Sequence of chain 4.B:
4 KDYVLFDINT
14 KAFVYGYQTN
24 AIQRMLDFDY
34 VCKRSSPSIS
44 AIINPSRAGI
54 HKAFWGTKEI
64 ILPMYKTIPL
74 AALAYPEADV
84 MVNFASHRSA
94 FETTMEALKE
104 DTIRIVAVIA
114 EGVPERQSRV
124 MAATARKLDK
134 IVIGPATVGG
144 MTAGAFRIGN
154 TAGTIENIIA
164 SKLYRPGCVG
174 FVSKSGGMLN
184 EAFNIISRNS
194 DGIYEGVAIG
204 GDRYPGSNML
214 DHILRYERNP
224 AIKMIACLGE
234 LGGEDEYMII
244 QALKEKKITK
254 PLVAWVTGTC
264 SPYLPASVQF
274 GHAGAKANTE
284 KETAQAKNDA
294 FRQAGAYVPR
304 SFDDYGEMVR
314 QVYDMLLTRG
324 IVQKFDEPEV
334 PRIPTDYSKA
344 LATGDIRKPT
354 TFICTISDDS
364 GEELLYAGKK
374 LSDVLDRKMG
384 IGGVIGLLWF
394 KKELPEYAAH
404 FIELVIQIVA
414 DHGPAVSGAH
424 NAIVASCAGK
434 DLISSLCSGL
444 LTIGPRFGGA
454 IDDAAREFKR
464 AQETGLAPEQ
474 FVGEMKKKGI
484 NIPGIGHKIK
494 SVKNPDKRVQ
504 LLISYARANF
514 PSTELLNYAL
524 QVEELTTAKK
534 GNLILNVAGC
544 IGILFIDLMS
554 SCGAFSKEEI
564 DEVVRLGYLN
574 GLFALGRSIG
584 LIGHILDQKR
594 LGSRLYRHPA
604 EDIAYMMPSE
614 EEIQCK

Sequence of chain 1.B:
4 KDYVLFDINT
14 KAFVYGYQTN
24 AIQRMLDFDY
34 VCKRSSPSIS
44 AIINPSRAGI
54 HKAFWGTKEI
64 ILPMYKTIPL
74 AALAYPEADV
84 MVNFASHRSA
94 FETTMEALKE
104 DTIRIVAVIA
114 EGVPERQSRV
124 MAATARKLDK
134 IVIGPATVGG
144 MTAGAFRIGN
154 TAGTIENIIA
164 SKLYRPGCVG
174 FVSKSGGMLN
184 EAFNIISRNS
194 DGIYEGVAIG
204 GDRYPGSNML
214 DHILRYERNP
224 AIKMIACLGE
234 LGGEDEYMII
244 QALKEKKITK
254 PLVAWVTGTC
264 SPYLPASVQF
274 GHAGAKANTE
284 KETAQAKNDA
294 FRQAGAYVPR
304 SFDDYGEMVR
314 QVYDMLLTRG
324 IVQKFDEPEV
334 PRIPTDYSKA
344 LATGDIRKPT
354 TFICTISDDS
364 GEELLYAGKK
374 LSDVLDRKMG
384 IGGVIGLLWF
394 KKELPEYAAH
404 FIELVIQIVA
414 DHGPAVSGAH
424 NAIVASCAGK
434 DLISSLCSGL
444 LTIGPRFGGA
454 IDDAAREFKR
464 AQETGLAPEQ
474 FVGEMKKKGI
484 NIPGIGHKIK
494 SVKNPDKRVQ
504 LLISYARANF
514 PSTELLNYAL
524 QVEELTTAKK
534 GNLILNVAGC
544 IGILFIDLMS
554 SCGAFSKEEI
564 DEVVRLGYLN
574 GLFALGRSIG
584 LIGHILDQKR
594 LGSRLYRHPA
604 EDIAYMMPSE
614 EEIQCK

Binding-site contacts:
Ligand atom O9 contacts residue LYS533 of chain 4.B at 3.4 Å.
Ligand atom O12 contacts residue SER49 of chain 1.B at 2.4 Å (h-bond).
Ligand atom O19 contacts residue HIS415 of chain 4.B at 3.3 Å.
Ligand atom N4 contacts residue ILE485 of chain 4.B at 2.8 Å (h-bond).
Ligand atom C16 contacts residue ILE488 of chain 4.B at 3.4 Å (hydrophobic).
Ligand atom C25 contacts residue VAL419 of chain 4.B at 3.4 Å (hydrophobic).
Ligand atom C10 contacts residue ASN484 of chain 4.B at 3.4 Å.
Ligand atom O18 contacts residue VAL419 of chain 4.B at 3.4 Å.
Ligand atom O20 contacts residue HIS490 of chain 4.B at 2.7 Å (h-bond).
Ligand atom O19 contacts residue ARG580 of chain 4.B at 2.8 Å (salt-bridge).
Ligand atom N6 contacts residue ARG449 of chain 4.B at 3.2 Å (salt-bridge).
Ligand atom O11 contacts residue LYS533 of chain 4.B at 3.4 Å (salt-bridge).
Ligand atom O17 contacts residue HIS415 of chain 4.B at 2.6 Å (h-bond).
Ligand atom C17 contacts residue PRO448 of chain 4.B at 3.3 Å (hydrophobic).
Ligand atom C11 contacts residue ASN484 of chain 4.B at 3.4 Å.
Ligand atom N contacts residue LEU536 of chain 4.B at 3.5 Å.
Ligand atom O14 contacts residue ASN539 of chain 4.B at 2.9 Å (h-bond).
Ligand atom O4 contacts residue ARG597 of chain 3.B at 3.4 Å (salt-bridge).
Ligand atom O18 contacts residue ARG580 of chain 4.B at 2.7 Å (salt-bridge).
Ligand atom O13 contacts residue ASN484 of chain 4.B at 3.5 Å (h-bond).
Ligand atom O20 contacts residue ARG501 of chain 4.B at 2.9 Å (salt-bridge).
Ligand atom C20 contacts residue ASN539 of chain 4.B at 3.3 Å.
Ligand atom O18 contacts residue PHE450 of chain 4.B at 3.4 Å.
Ligand atom C18 contacts residue ALA453 of chain 4.B at 3.4 Å (hydrophobic).
Ligand atom O19 contacts residue ARG501 of chain 4.B at 2.7 Å (salt-bridge).
Ligand atom O5 contacts residue ARG597 of chain 3.B at 2.8 Å (salt-bridge).
Ligand atom C19 contacts residue ASN539 of chain 4.B at 3.5 Å.
Ligand atom O21 contacts residue GLY489 of chain 4.B at 3.5 Å.
Ligand atom O17 contacts residue HIS490 of chain 4.B at 3.4 Å (h-bond).
Ligand atom O17 contacts residue ARG600 of chain 3.B at 2.9 Å (salt-bridge).
Ligand atom O14 contacts residue ALA453 of chain 4.B at 3.4 Å.
Ligand atom N4 contacts residue ILE488 of chain 4.B at 2.8 Å (h-bond).
Ligand atom O15 contacts residue GLY451 of chain 4.B at 2.9 Å (h-bond).
Ligand atom O14 contacts residue GLY487 of chain 4.B at 2.8 Å (h-bond).
Ligand atom O16 contacts residue ARG600 of chain 3.B at 2.9 Å (salt-bridge).
Ligand atom O17 contacts residue VAL419 of chain 4.B at 3.3 Å.
Ligand atom N3 contacts residue ILE485 of chain 4.B at 3.0 Å (h-bond).
Ligand atom C25 contacts residue HIS490 of chain 4.B at 3.3 Å.
Ligand atom C26 contacts residue ARG580 of chain 4.B at 3.5 Å.
Ligand atom N5 contacts residue ILE488 of chain 4.B at 2.9 Å (h-bond).

Sequence of chain 3.B:
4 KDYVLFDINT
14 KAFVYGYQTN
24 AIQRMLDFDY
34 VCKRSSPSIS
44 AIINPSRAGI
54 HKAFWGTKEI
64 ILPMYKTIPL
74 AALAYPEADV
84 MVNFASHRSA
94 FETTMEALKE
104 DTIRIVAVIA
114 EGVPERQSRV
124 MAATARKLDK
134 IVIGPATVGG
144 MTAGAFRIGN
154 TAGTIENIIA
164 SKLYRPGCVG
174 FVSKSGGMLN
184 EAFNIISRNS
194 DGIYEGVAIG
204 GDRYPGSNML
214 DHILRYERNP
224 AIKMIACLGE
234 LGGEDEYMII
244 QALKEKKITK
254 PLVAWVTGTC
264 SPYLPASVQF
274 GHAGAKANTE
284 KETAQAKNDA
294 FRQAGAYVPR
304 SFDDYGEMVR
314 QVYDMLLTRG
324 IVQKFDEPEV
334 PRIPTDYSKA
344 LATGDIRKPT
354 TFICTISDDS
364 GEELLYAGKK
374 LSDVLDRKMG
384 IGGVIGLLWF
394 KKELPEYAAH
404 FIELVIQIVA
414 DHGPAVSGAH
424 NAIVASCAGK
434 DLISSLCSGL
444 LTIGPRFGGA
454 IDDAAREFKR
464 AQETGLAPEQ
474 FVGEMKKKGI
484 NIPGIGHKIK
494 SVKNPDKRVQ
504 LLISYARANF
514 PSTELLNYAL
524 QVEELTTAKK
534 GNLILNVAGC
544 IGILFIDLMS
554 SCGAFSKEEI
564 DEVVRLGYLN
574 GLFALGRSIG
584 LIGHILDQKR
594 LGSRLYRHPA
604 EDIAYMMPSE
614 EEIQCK

A small-molecule ligand and the protein it binds are described below.
Small molecule (SMILES): CC(C)(COP(=O)(O)OP(=O)(O)OC[C@H]1O[C@@H](n2cnc3c(N)ncnc32)[C@H](O)[C@@H]1OP(=O)(O)O)[C@@H](O)C(=O)NCCC(=O)NCCSC(=O)C[C@@](O)(CC(=O)O)C(=O)O